Binding-site contacts:
Ligand atom C11 contacts residue MET114 of chain 1.A at 4.0 Å (hydrophobic).
Ligand atom C14 contacts residue CYS188 of chain 1.E at 3.8 Å (hydrophobic).
Ligand atom O17 contacts residue ILE116 of chain 1.A at 4.0 Å.
Ligand atom C3 contacts residue TYR53 of chain 1.A at 4.2 Å (hydrophobic).
Ligand atom C5 contacts residue ILE116 of chain 1.A at 3.6 Å (hydrophobic).
Ligand atom C7 contacts residue GLN55 of chain 1.A at 3.5 Å.
Ligand atom C12 contacts residue TYR53 of chain 1.A at 4.2 Å (hydrophobic).
Ligand atom C4 contacts residue TYR91 of chain 1.E at 4.0 Å (hydrophobic).
Ligand atom C12 contacts residue TYR91 of chain 1.E at 4.3 Å (hydrophobic).
Ligand atom N contacts residue TRP145 of chain 1.E at 3.3 Å (h-bond).
Ligand atom C11 contacts residue CYS188 of chain 1.E at 3.9 Å (hydrophobic).
Ligand atom C14 contacts residue CYS189 of chain 1.E at 3.9 Å (hydrophobic).
Ligand atom C11 contacts residue GLN55 of chain 1.A at 4.3 Å.
Ligand atom C1 contacts residue CYS189 of chain 1.E at 4.0 Å (hydrophobic).
Ligand atom C10 contacts residue ILE116 of chain 1.A at 4.4 Å (hydrophobic).
Ligand atom C4 contacts residue TRP145 of chain 1.E at 3.5 Å (hydrophobic).
Ligand atom C6 contacts residue TRP145 of chain 1.E at 4.0 Å (hydrophobic).
Ligand atom C2 contacts residue GLN55 of chain 1.A at 3.6 Å.
Ligand atom C1 contacts residue CYS188 of chain 1.E at 3.9 Å (hydrophobic).
Ligand atom C1 contacts residue ILE116 of chain 1.A at 3.8 Å (hydrophobic).
Ligand atom C10 contacts residue TRP145 of chain 1.E at 3.2 Å (hydrophobic).
Ligand atom C2 contacts residue CYS188 of chain 1.E at 3.5 Å (hydrophobic).
Ligand atom C12 contacts residue TRP145 of chain 1.E at 4.2 Å (hydrophobic).
Ligand atom C13 contacts residue CYS188 of chain 1.E at 4.2 Å (hydrophobic).
Ligand atom C6 contacts residue TYR193 of chain 1.E at 4.1 Å (hydrophobic).
Ligand atom C1 contacts residue MET114 of chain 1.A at 4.3 Å (hydrophobic).
Ligand atom C3 contacts residue CYS188 of chain 1.E at 3.5 Å (hydrophobic).
Ligand atom C8 contacts residue TRP145 of chain 1.E at 3.6 Å (hydrophobic).
Ligand atom C80 contacts residue TRP145 of chain 1.E at 3.5 Å (hydrophobic).
Ligand atom C5 contacts residue CYS188 of chain 1.E at 4.1 Å (hydrophobic).
Ligand atom O15 contacts residue ILE116 of chain 1.A at 3.5 Å.
Ligand atom C14 contacts residue ILE116 of chain 1.A at 3.8 Å (hydrophobic).
Ligand atom O15 contacts residue CYS189 of chain 1.E at 3.6 Å.
Ligand atom C7 contacts residue CYS188 of chain 1.E at 3.7 Å (hydrophobic).
Ligand atom C5 contacts residue CYS189 of chain 1.E at 3.8 Å (hydrophobic).
Ligand atom C6 contacts residue TYR186 of chain 1.E at 4.2 Å (hydrophobic).
Ligand atom C3 contacts residue ILE116 of chain 1.A at 4.2 Å (hydrophobic).
Ligand atom C13 contacts residue TYR186 of chain 1.E at 4.0 Å (hydrophobic).
Ligand atom C8 contacts residue TYR193 of chain 1.E at 3.7 Å (hydrophobic).
Ligand atom N contacts residue TYR91 of chain 1.E at 3.4 Å (h-bond).

Sequence of chain 1.A:
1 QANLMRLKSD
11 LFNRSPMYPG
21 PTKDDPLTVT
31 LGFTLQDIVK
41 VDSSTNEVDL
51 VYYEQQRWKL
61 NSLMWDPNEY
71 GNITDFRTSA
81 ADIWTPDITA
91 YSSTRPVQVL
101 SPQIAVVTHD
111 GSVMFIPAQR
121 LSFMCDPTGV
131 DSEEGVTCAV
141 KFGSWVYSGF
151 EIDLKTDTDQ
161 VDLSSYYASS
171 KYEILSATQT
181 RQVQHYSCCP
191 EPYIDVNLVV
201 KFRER

Sequence of chain 1.E:
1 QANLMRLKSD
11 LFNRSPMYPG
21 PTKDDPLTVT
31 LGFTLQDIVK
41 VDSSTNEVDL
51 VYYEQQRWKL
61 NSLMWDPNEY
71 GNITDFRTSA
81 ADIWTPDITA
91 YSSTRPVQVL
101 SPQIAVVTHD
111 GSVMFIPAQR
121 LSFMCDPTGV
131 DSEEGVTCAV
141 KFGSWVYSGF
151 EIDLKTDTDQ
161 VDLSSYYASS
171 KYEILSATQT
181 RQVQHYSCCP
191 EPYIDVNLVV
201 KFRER

A protein and the small-molecule ligand that binds it are described below.
Small molecule (SMILES): O=C(OC1C[C@H]2CC[C@@H](C1)N2)c1ccccc1